Sequence of chain 1.C:
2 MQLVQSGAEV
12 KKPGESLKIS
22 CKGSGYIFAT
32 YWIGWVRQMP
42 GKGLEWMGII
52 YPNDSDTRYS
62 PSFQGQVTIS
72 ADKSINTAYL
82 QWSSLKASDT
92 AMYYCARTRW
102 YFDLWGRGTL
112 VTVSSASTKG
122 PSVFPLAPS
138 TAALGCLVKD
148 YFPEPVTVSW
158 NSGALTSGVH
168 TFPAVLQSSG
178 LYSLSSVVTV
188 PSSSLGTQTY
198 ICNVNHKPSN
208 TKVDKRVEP

Binding-site contacts:
Ligand atom C6 contacts residue LYS74 of chain 1.C at 4.3 Å.
Ligand atom C5 contacts residue LYS74 of chain 1.C at 4.3 Å.
Ligand atom O7 contacts residue TYR52 of chain 1.C at 4.2 Å.
Ligand atom C8 contacts residue ASN54 of chain 1.C at 4.5 Å.
Ligand atom C7 contacts residue TYR52 of chain 1.C at 4.2 Å (hydrophobic).
Ligand atom C7 contacts residue ASN54 of chain 1.C at 3.3 Å.
Ligand atom C5 contacts residue ASN54 of chain 1.C at 3.7 Å.
Ligand atom C1 contacts residue LYS74 of chain 1.C at 4.5 Å.
Ligand atom N2 contacts residue THR31 of chain 1.C at 4.5 Å.
Ligand atom C3 contacts residue ASN54 of chain 1.C at 3.8 Å.
Ligand atom C7 contacts residue THR31 of chain 1.C at 4.3 Å.
Ligand atom C2 contacts residue ASN54 of chain 1.C at 2.5 Å.
Ligand atom C1 contacts residue ASN54 of chain 1.C at 1.4 Å.
Ligand atom C4 contacts residue ASN54 of chain 1.C at 4.3 Å.
Ligand atom O5 contacts residue LYS74 of chain 1.C at 3.9 Å.
Ligand atom C8 contacts residue TYR52 of chain 1.C at 3.6 Å (hydrophobic).
Ligand atom C8 contacts residue THR31 of chain 1.C at 3.6 Å.
Ligand atom N2 contacts residue ASN54 of chain 1.C at 2.9 Å (h-bond).
Ligand atom O7 contacts residue ASN54 of chain 1.C at 3.3 Å (h-bond).
Ligand atom O5 contacts residue ASN54 of chain 1.C at 2.4 Å (h-bond).
Ligand atom C8 contacts residue LEU238 of chain 1.F at 4.0 Å (hydrophobic).

Sequence of chain 1.F:
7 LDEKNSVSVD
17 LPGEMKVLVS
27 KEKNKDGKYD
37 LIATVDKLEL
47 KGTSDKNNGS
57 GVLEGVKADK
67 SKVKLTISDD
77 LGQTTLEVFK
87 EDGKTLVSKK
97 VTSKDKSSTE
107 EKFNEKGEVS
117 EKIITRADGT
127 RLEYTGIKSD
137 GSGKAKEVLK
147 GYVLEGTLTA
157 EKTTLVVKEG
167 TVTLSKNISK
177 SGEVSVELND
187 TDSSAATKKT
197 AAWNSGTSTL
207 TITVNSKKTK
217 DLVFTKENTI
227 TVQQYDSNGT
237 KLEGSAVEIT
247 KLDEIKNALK

This small molecule binds to this protein.
Small molecule (SMILES): CC(=O)N[C@@H]1[C@@H](O)[C@H](O)[C@@H](CO)O[C@H]1O